Binding-site contacts:
Ligand atom CA contacts residue ASN127 of chain 1.A at 4.0 Å.
Ligand atom C contacts residue GLY159 of chain 1.A at 3.4 Å.
Ligand atom N contacts residue GLN155 of chain 1.A at 4.2 Å.
Ligand atom CB contacts residue ASN127 of chain 1.A at 3.9 Å.
Ligand atom C contacts residue ARG245 of chain 1.A at 3.7 Å.
Ligand atom NG contacts residue CYS128 of chain 1.A at 3.1 Å (h-bond).
Ligand atom CA contacts residue GLY159 of chain 1.A at 3.9 Å.
Ligand atom OXT contacts residue GLU220 of chain 1.A at 4.0 Å.
Ligand atom OXT contacts residue GLN155 of chain 1.A at 3.4 Å (h-bond).
Ligand atom OXT contacts residue CYS128 of chain 1.A at 4.0 Å.
Ligand atom N contacts residue CYS128 of chain 1.A at 3.5 Å (h-bond).
Ligand atom N contacts residue ASN127 of chain 1.A at 3.0 Å (h-bond).
Ligand atom O contacts residue ARG245 of chain 1.A at 2.8 Å (salt-bridge).
Ligand atom C contacts residue ALA160 of chain 1.A at 4.4 Å (hydrophobic).
Ligand atom N contacts residue GLU220 of chain 1.A at 2.9 Å (salt-bridge).
Ligand atom CB contacts residue GLY159 of chain 1.A at 3.2 Å.
Ligand atom CA contacts residue GLU220 of chain 1.A at 3.6 Å.
Ligand atom NG contacts residue GLY159 of chain 1.A at 2.9 Å (h-bond).
Ligand atom OXT contacts residue ARG245 of chain 1.A at 3.3 Å (salt-bridge).
Ligand atom C contacts residue GLU220 of chain 1.A at 4.3 Å.
Ligand atom NG contacts residue ASN127 of chain 1.A at 4.3 Å.
Ligand atom O contacts residue ILE209 of chain 1.A at 4.0 Å.
Ligand atom C contacts residue GLN155 of chain 1.A at 4.2 Å.
Ligand atom CA contacts residue CYS128 of chain 1.A at 4.3 Å (hydrophobic).
Ligand atom O contacts residue GLY159 of chain 1.A at 3.1 Å (h-bond).
Ligand atom OXT contacts residue ILE209 of chain 1.A at 4.4 Å.
Ligand atom CB contacts residue CYS128 of chain 1.A at 4.2 Å (hydrophobic).
Ligand atom OXT contacts residue GLY159 of chain 1.A at 3.6 Å.
Ligand atom O contacts residue ALA160 of chain 1.A at 3.7 Å.
Ligand atom OXT contacts residue HIS252 of chain 1.A at 3.8 Å.
Ligand atom C contacts residue ILE209 of chain 1.A at 4.1 Å (hydrophobic).

Sequence of chain 1.A:
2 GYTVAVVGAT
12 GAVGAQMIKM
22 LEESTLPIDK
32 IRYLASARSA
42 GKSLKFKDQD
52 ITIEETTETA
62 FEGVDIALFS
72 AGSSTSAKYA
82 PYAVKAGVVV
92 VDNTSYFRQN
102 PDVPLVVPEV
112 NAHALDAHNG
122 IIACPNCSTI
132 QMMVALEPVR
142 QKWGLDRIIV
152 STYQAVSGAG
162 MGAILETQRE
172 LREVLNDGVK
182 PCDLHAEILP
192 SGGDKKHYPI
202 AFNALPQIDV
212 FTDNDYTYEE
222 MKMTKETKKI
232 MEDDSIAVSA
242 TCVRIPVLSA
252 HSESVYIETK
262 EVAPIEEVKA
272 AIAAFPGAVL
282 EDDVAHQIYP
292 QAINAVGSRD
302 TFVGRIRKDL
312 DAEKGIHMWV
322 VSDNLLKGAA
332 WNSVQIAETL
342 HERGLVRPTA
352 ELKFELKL

The small molecule below binds the protein below.
Small molecule (SMILES): NC[C@@H](N)C(=O)O